Binding-site contacts:
Ligand atom C7 contacts residue HIS524 of chain 2.A at 4.0 Å.
Ligand atom S3 contacts residue MET419 of chain 2.A at 3.4 Å.
Ligand atom C14 contacts residue PHE267 of chain 2.A at 3.6 Å (hydrophobic).
Ligand atom BR1 contacts residue PHE267 of chain 2.A at 4.0 Å.
Ligand atom C11 contacts residue TYR383 of chain 2.A at 3.8 Å (hydrophobic).
Ligand atom C8 contacts residue TYR383 of chain 2.A at 4.1 Å (hydrophobic).
Ligand atom C14 contacts residue TRP525 of chain 2.A at 4.0 Å (hydrophobic).
Ligand atom C5 contacts residue TYR383 of chain 2.A at 4.0 Å (hydrophobic).
Ligand atom C5 contacts residue VAL498 of chain 2.A at 3.6 Å (hydrophobic).
Ligand atom C14 contacts residue LEU408 of chain 2.A at 4.4 Å (hydrophobic).
Ligand atom C13 contacts residue TYR383 of chain 2.A at 3.5 Å (hydrophobic).
Ligand atom C4 contacts residue HIS524 of chain 2.A at 3.8 Å.
Ligand atom C12 contacts residue LEU408 of chain 2.A at 3.6 Å (hydrophobic).
Ligand atom C12 contacts residue PHE267 of chain 2.A at 3.4 Å (hydrophobic).
Ligand atom C1 contacts residue ASP496 of chain 2.A at 4.0 Å.
Ligand atom C5 contacts residue HIS524 of chain 2.A at 3.3 Å.
Ligand atom N2 contacts residue HIS524 of chain 2.A at 3.2 Å (h-bond).
Ligand atom N6 contacts residue HIS524 of chain 2.A at 3.4 Å.
Ligand atom C7 contacts residue TYR383 of chain 2.A at 3.8 Å (hydrophobic).
Ligand atom BR1 contacts residue PHE387 of chain 2.A at 3.8 Å.
Ligand atom BR1 contacts residue LEU397 of chain 2.A at 3.9 Å.
Ligand atom C1 contacts residue HIS524 of chain 2.A at 3.4 Å.
Ligand atom N6 contacts residue ASP496 of chain 2.A at 3.5 Å (salt-bridge).
Ligand atom BR1 contacts residue LEU408 of chain 2.A at 3.8 Å.
Ligand atom C14 contacts residue PRO268 of chain 2.A at 4.2 Å (hydrophobic).
Ligand atom C11 contacts residue MET419 of chain 2.A at 4.0 Å (hydrophobic).
Ligand atom C9 contacts residue PHE387 of chain 2.A at 3.9 Å (hydrophobic).
Ligand atom C1 contacts residue VAL498 of chain 2.A at 3.5 Å (hydrophobic).
Ligand atom C9 contacts residue PHE267 of chain 2.A at 3.7 Å (hydrophobic).
Ligand atom C7 contacts residue ASP335 of chain 2.A at 4.4 Å.
Ligand atom S3 contacts residue HIS524 of chain 2.A at 3.9 Å.
Ligand atom N2 contacts residue VAL498 of chain 2.A at 2.9 Å.
Ligand atom C12 contacts residue PRO268 of chain 2.A at 4.0 Å (hydrophobic).
Ligand atom C13 contacts residue MET419 of chain 2.A at 3.9 Å (hydrophobic).
Ligand atom C11 contacts residue PHE387 of chain 2.A at 3.9 Å (hydrophobic).
Ligand atom BR1 contacts residue LEU428 of chain 2.A at 3.4 Å.
Ligand atom C4 contacts residue TYR383 of chain 2.A at 4.2 Å (hydrophobic).
Ligand atom N6 contacts residue VAL498 of chain 2.A at 3.6 Å.
Ligand atom C9 contacts residue LEU408 of chain 2.A at 3.7 Å (hydrophobic).
Ligand atom N2 contacts residue ASP496 of chain 2.A at 3.5 Å (salt-bridge).

Sequence of chain 2.A:
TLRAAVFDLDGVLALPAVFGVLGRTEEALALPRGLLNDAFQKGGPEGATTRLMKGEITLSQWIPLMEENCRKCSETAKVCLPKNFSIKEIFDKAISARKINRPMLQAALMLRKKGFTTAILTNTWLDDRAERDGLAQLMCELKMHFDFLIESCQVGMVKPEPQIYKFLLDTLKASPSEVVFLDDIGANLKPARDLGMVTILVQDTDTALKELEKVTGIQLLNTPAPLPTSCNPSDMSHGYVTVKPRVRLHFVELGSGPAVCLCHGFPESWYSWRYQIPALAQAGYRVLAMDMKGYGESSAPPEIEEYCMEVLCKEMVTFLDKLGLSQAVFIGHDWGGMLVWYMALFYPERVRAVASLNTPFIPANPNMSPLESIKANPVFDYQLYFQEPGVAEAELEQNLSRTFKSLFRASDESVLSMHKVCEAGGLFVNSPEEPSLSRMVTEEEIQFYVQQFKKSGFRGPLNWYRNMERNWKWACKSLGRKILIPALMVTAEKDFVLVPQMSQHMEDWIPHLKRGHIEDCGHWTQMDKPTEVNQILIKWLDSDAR

The protein below binds the small molecule below.
Small molecule (SMILES): Nc1ncc(Cc2ccc(Br)cc2)s1